This small molecule binds to this protein.
Small molecule (SMILES): CC(=O)N[C@@H]1[C@@H](O)[C@H](O)[C@@H](CO)O[C@H]1O

Binding-site contacts:
Ligand atom O4 contacts residue ASP2 of chain 1.A at 3.9 Å.
Ligand atom C8 contacts residue ASN4 of chain 1.A at 4.3 Å.
Ligand atom C5 contacts residue ASN154 of chain 1.A at 3.5 Å.
Ligand atom C6 contacts residue ASN154 of chain 1.A at 4.0 Å.
Ligand atom O5 contacts residue ASN154 of chain 1.A at 3.7 Å.
Ligand atom C8 contacts residue PHE3 of chain 1.A at 3.1 Å (hydrophobic).
Ligand atom C2 contacts residue ASN5 of chain 1.A at 2.4 Å.
Ligand atom C5 contacts residue ASN5 of chain 1.A at 3.7 Å.
Ligand atom C7 contacts residue PHE3 of chain 1.A at 3.4 Å (hydrophobic).
Ligand atom C1 contacts residue ASN154 of chain 1.A at 3.8 Å.
Ligand atom O5 contacts residue ASN5 of chain 1.A at 2.4 Å (h-bond).
Ligand atom C8 contacts residue ASP2 of chain 1.A at 4.1 Å.
Ligand atom C1 contacts residue ASN5 of chain 1.A at 1.5 Å.
Ligand atom C2 contacts residue PHE3 of chain 1.A at 3.7 Å (hydrophobic).
Ligand atom O3 contacts residue ASP2 of chain 1.A at 3.2 Å (salt-bridge).
Ligand atom N2 contacts residue ASN5 of chain 1.A at 2.7 Å (h-bond).
Ligand atom O6 contacts residue ASN154 of chain 1.A at 3.3 Å (h-bond).
Ligand atom C7 contacts residue ASN5 of chain 1.A at 3.8 Å.
Ligand atom C3 contacts residue ASN5 of chain 1.A at 3.7 Å.
Ligand atom C3 contacts residue PHE3 of chain 1.A at 4.3 Å (hydrophobic).
Ligand atom C7 contacts residue ASP2 of chain 1.A at 4.4 Å.
Ligand atom C1 contacts residue PHE3 of chain 1.A at 3.6 Å (hydrophobic).
Ligand atom C3 contacts residue ASP2 of chain 1.A at 3.9 Å.
Ligand atom N2 contacts residue PHE3 of chain 1.A at 2.7 Å (h-bond).
Ligand atom O7 contacts residue ASN5 of chain 1.A at 4.4 Å.
Ligand atom C4 contacts residue ASN5 of chain 1.A at 4.2 Å.

Sequence of chain 1.A:
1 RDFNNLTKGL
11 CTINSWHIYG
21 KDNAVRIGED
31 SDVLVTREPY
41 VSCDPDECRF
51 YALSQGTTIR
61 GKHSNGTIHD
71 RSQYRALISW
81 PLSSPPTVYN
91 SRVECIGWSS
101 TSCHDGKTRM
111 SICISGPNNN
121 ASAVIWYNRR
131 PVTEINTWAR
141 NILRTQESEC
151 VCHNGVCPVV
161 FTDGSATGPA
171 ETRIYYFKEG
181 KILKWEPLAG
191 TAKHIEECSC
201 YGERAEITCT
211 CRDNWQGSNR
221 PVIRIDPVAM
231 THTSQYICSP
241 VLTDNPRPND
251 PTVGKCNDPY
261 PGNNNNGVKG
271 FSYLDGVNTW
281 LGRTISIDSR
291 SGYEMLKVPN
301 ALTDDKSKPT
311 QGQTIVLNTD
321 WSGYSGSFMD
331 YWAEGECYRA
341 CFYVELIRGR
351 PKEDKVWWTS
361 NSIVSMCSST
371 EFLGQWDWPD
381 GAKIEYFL